The protein below binds the small molecule below.
Small molecule (SMILES): O=C1C[C@@H](c2ccc(O)cc2)Oc2cc(O)cc(O)c21

Sequence of chain 1.B:
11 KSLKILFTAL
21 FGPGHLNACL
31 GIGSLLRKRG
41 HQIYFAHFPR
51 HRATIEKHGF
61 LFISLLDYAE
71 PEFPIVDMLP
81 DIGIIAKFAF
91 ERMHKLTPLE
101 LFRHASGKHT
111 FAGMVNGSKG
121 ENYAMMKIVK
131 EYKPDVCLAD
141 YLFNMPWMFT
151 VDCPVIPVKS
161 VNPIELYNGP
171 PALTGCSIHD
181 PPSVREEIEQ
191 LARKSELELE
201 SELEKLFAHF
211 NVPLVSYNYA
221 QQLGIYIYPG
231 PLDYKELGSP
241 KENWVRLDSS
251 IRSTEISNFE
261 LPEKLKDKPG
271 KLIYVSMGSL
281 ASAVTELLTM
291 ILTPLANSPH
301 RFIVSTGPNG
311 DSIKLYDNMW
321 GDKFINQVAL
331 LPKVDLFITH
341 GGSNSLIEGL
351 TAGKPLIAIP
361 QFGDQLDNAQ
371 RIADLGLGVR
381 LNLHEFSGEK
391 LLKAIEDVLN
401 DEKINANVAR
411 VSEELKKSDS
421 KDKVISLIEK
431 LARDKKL

Binding-site contacts:
Ligand atom C8 contacts residue PHE362 of chain 1.B at 3.9 Å (hydrophobic).
Ligand atom C4 contacts residue PHE21 of chain 1.B at 3.9 Å (hydrophobic).
Ligand atom C14 contacts residue LEU280 of chain 1.B at 4.1 Å (hydrophobic).
Ligand atom C2 contacts residue MET78 of chain 1.B at 4.3 Å (hydrophobic).
Ligand atom C7 contacts residue LEU142 of chain 1.B at 4.3 Å (hydrophobic).
Ligand atom O1 contacts residue ILE82 of chain 1.B at 3.2 Å.
Ligand atom C13 contacts residue ALA86 of chain 1.B at 3.4 Å (hydrophobic).
Ligand atom C13 contacts residue PHE362 of chain 1.B at 3.4 Å (hydrophobic).
Ligand atom C3 contacts residue PHE21 of chain 1.B at 3.8 Å (hydrophobic).
Ligand atom O1 contacts residue ILE85 of chain 1.B at 4.1 Å.
Ligand atom O1 contacts residue PHE21 of chain 1.B at 4.3 Å.
Ligand atom C1 contacts residue PHE21 of chain 1.B at 3.9 Å (hydrophobic).
Ligand atom C14 contacts residue PHE362 of chain 1.B at 3.7 Å (hydrophobic).
Ligand atom C5 contacts residue PHE21 of chain 1.B at 4.1 Å (hydrophobic).
Ligand atom O3 contacts residue ALA281 of chain 1.B at 3.8 Å.
Ligand atom C10 contacts residue PHE362 of chain 1.B at 4.3 Å (hydrophobic).
Ligand atom C15 contacts residue PHE362 of chain 1.B at 4.2 Å (hydrophobic).
Ligand atom C12 contacts residue PHE362 of chain 1.B at 3.3 Å (hydrophobic).
Ligand atom C6 contacts residue PHE21 of chain 1.B at 3.9 Å (hydrophobic).
Ligand atom C12 contacts residue ALA89 of chain 1.B at 3.6 Å (hydrophobic).
Ligand atom O3 contacts residue PHE362 of chain 1.B at 3.5 Å.
Ligand atom C2 contacts residue PHE21 of chain 1.B at 3.8 Å (hydrophobic).
Ligand atom C1 contacts residue ILE85 of chain 1.B at 4.2 Å (hydrophobic).
Ligand atom C11 contacts residue PHE362 of chain 1.B at 3.8 Å (hydrophobic).
Ligand atom C14 contacts residue ILE82 of chain 1.B at 4.2 Å (hydrophobic).
Ligand atom C9 contacts residue ILE85 of chain 1.B at 4.0 Å (hydrophobic).
Ligand atom O3 contacts residue ALA86 of chain 1.B at 3.3 Å.
Ligand atom O4 contacts residue MET78 of chain 1.B at 3.4 Å.
Ligand atom C15 contacts residue ILE82 of chain 1.B at 3.7 Å (hydrophobic).
Ligand atom O5 contacts residue LEU142 of chain 1.B at 3.3 Å.
Ligand atom C12 contacts residue ALA86 of chain 1.B at 3.9 Å (hydrophobic).
Ligand atom O2 contacts residue LEU142 of chain 1.B at 3.3 Å.
Ligand atom C12 contacts residue ILE85 of chain 1.B at 4.3 Å (hydrophobic).
Ligand atom C14 contacts residue ALA86 of chain 1.B at 3.5 Å (hydrophobic).
Ligand atom C11 contacts residue ALA89 of chain 1.B at 4.3 Å (hydrophobic).
Ligand atom O5 contacts residue LEU20 of chain 1.B at 4.3 Å.
Ligand atom C6 contacts residue ILE82 of chain 1.B at 3.7 Å (hydrophobic).
Ligand atom C1 contacts residue ILE82 of chain 1.B at 3.5 Å (hydrophobic).
Ligand atom C10 contacts residue ILE85 of chain 1.B at 4.0 Å (hydrophobic).
Ligand atom C11 contacts residue ILE85 of chain 1.B at 4.1 Å (hydrophobic).